Sequence of chain 1.A:
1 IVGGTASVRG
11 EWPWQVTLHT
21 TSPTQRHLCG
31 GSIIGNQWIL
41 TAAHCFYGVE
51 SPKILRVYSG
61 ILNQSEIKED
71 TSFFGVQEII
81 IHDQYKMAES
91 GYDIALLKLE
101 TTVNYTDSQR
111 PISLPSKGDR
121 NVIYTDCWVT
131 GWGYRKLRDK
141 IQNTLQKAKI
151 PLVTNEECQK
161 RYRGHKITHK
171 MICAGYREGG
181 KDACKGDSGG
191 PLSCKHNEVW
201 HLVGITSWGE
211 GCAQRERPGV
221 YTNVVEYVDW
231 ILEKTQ

Binding-site contacts:
Ligand atom O16 contacts residue GLY209 of chain 1.A at 3.0 Å (h-bond).
Ligand atom C6 contacts residue ALA183 of chain 1.A at 3.5 Å (hydrophobic).
Ligand atom CL33 contacts residue VAL220 of chain 1.A at 3.4 Å.
Ligand atom O16 contacts residue TRP208 of chain 1.A at 3.4 Å.
Ligand atom O19 contacts residue SER188 of chain 1.A at 2.7 Å (h-bond).
Ligand atom C28 contacts residue TYR134 of chain 1.A at 3.7 Å (hydrophobic).
Ligand atom CL33 contacts residue TRP208 of chain 1.A at 3.5 Å.
Ligand atom C9 contacts residue SER188 of chain 1.A at 3.5 Å.
Ligand atom O19 contacts residue LYS185 of chain 1.A at 3.7 Å.
Ligand atom C6 contacts residue ASP182 of chain 1.A at 3.5 Å.
Ligand atom C5 contacts residue GLY211 of chain 1.A at 3.5 Å.
Ligand atom C4 contacts residue TRP208 of chain 1.A at 3.4 Å (hydrophobic).
Ligand atom CL33 contacts residue GLY219 of chain 1.A at 3.7 Å.
Ligand atom C22 contacts residue GLY186 of chain 1.A at 3.6 Å.
Ligand atom C9 contacts residue CYS184 of chain 1.A at 3.7 Å (hydrophobic).
Ligand atom C25 contacts residue GLY186 of chain 1.A at 3.7 Å.
Ligand atom C11 contacts residue CYS184 of chain 1.A at 3.3 Å (hydrophobic).
Ligand atom C17 contacts residue SER188 of chain 1.A at 3.6 Å.
Ligand atom C2 contacts residue TRP208 of chain 1.A at 3.5 Å (hydrophobic).
Ligand atom O19 contacts residue GLY186 of chain 1.A at 2.8 Å (h-bond).
Ligand atom C25 contacts residue LEU28 of chain 1.A at 3.7 Å (hydrophobic).
Ligand atom O19 contacts residue ASP187 of chain 1.A at 3.4 Å (salt-bridge).
Ligand atom C26 contacts residue TYR134 of chain 1.A at 3.7 Å (hydrophobic).
Ligand atom CL33 contacts residue TYR221 of chain 1.A at 3.7 Å.
Ligand atom N31 contacts residue TYR134 of chain 1.A at 3.3 Å (h-bond).
Ligand atom O21 contacts residue LYS185 of chain 1.A at 3.1 Å.
Ligand atom N29 contacts residue TYR134 of chain 1.A at 2.6 Å (h-bond).
Ligand atom O19 contacts residue CYS184 of chain 1.A at 3.6 Å (h-bond).
Ligand atom N20 contacts residue GLY186 of chain 1.A at 3.5 Å (h-bond).
Ligand atom N30 contacts residue ARG26 of chain 1.A at 3.8 Å.
Ligand atom C27 contacts residue LYS185 of chain 1.A at 3.6 Å.
Ligand atom C6 contacts residue GLY209 of chain 1.A at 3.8 Å.
Ligand atom C5 contacts residue GLY209 of chain 1.A at 3.7 Å.
Ligand atom CL33 contacts residue THR206 of chain 1.A at 3.7 Å.
Ligand atom C9 contacts residue GLY186 of chain 1.A at 3.7 Å.
Ligand atom C9 contacts residue LYS185 of chain 1.A at 3.7 Å.
Ligand atom C17 contacts residue HIS44 of chain 1.A at 3.6 Å.
Ligand atom C5 contacts residue ALA183 of chain 1.A at 3.3 Å (hydrophobic).
Ligand atom C18 contacts residue GLY186 of chain 1.A at 3.7 Å.
Ligand atom C4 contacts residue ALA183 of chain 1.A at 3.6 Å (hydrophobic).

The protein below binds the small molecule below.
Small molecule (SMILES): O=C(Cn1c2c(c(-c3cccc(Cl)c3)cc1=O)C(=O)N=C2)Nc1ccc(-c2nnn[nH]2)cc1